Sequence of chain 2.A:
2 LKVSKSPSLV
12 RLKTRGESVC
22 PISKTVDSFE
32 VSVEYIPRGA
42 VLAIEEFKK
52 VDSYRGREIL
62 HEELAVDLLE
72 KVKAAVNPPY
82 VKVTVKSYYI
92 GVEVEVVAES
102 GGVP

Binding-site contacts:
Ligand atom C4 contacts residue LEU61 of chain 2.M at 4.0 Å (hydrophobic).
Ligand atom C8 contacts residue TYR90 of chain 2.M at 3.4 Å (hydrophobic).
Ligand atom C2 contacts residue LEU43 of chain 2.A at 4.0 Å (hydrophobic).
Ligand atom N2 contacts residue GLU63 of chain 2.M at 3.0 Å (salt-bridge).
Ligand atom C7 contacts residue TYR90 of chain 2.M at 4.1 Å (hydrophobic).
Ligand atom C5 contacts residue ILE45 of chain 2.A at 3.6 Å (hydrophobic).
Ligand atom C5 contacts residue LEU61 of chain 2.M at 3.6 Å (hydrophobic).
Ligand atom C6 contacts residue HIS62 of chain 2.M at 3.8 Å.
Ligand atom C77 contacts residue CYS21 of chain 2.M at 1.7 Å (hydrophobic).
Ligand atom N9 contacts residue GLU46 of chain 2.A at 3.0 Å (salt-bridge).
Ligand atom O6 contacts residue LEU61 of chain 2.M at 3.5 Å.
Ligand atom C4 contacts residue GLU46 of chain 2.A at 4.0 Å.
Ligand atom C7 contacts residue CYS21 of chain 2.M at 2.9 Å (hydrophobic).
Ligand atom C8 contacts residue GLU46 of chain 2.A at 3.1 Å.
Ligand atom N3 contacts residue ALA44 of chain 2.A at 3.7 Å.
Ligand atom N1 contacts residue ILE45 of chain 2.A at 3.8 Å.
Ligand atom N77 contacts residue CYS21 of chain 2.M at 2.6 Å (h-bond).
Ligand atom O6 contacts residue HIS62 of chain 2.M at 2.7 Å (h-bond).
Ligand atom C8 contacts residue ILE23 of chain 2.M at 3.7 Å (hydrophobic).
Ligand atom C4 contacts residue ILE45 of chain 2.A at 3.5 Å (hydrophobic).
Ligand atom N77 contacts residue HIS62 of chain 2.M at 3.6 Å.
Ligand atom N2 contacts residue LEU43 of chain 2.A at 2.8 Å (h-bond).
Ligand atom C6 contacts residue ILE45 of chain 2.A at 3.8 Å (hydrophobic).
Ligand atom N9 contacts residue ILE23 of chain 2.M at 3.8 Å.
Ligand atom C6 contacts residue LEU61 of chain 2.M at 3.3 Å (hydrophobic).
Ligand atom N2 contacts residue VAL42 of chain 2.A at 3.4 Å.
Ligand atom N2 contacts residue ILE45 of chain 2.A at 3.6 Å.
Ligand atom C77 contacts residue ASP28 of chain 2.M at 3.6 Å.
Ligand atom C8 contacts residue CYS21 of chain 2.M at 3.1 Å (hydrophobic).
Ligand atom N2 contacts residue ALA44 of chain 2.A at 3.6 Å.
Ligand atom C2 contacts residue GLU63 of chain 2.M at 3.5 Å.
Ligand atom C2 contacts residue ILE45 of chain 2.A at 3.7 Å (hydrophobic).
Ligand atom N1 contacts residue LEU61 of chain 2.M at 3.5 Å.
Ligand atom N1 contacts residue GLU63 of chain 2.M at 2.6 Å (salt-bridge).
Ligand atom C6 contacts residue GLU63 of chain 2.M at 3.5 Å.
Ligand atom C2 contacts residue LEU61 of chain 2.M at 4.0 Å (hydrophobic).
Ligand atom O6 contacts residue GLU63 of chain 2.M at 3.5 Å (salt-bridge).
Ligand atom N3 contacts residue ILE45 of chain 2.A at 3.2 Å (h-bond).
Ligand atom N77 contacts residue ASP28 of chain 2.M at 2.6 Å (salt-bridge).
Ligand atom N3 contacts residue LEU2 of chain 2.A at 4.0 Å.

A small-molecule ligand and the protein it binds are described below.
Small molecule (SMILES): [H]/N=C\c1c[nH]c2nc(N)[nH]c(=O)c12

Sequence of chain 2.M:
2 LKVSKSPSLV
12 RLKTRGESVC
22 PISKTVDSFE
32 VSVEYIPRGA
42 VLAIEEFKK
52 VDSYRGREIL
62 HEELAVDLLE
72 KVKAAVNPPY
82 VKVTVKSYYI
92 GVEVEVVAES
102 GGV